Binding-site contacts:
Ligand atom CAC contacts residue HIS276 of chain 1.F at 3.6 Å.
Ligand atom OAW contacts residue NDP1 of chain 1.R at 3.8 Å.
Ligand atom CAV contacts residue LEU46 of chain 1.E at 3.8 Å (hydrophobic).
Ligand atom OAZ contacts residue VAL178 of chain 1.F at 3.3 Å (h-bond).
Ligand atom OAW contacts residue GLY124 of chain 1.F at 3.7 Å.
Ligand atom OAW contacts residue MET125 of chain 1.F at 3.2 Å (h-bond).
Ligand atom CAH contacts residue HIS276 of chain 1.F at 3.6 Å.
Ligand atom OAU contacts residue MET177 of chain 1.F at 3.5 Å.
Ligand atom CAK contacts residue NDP1 of chain 1.R at 2.9 Å.
Ligand atom OAI contacts residue HIS276 of chain 1.F at 3.8 Å.
Ligand atom OAY contacts residue GLY124 of chain 1.F at 3.4 Å.
Ligand atom CAB contacts residue HIS276 of chain 1.F at 3.8 Å.
Ligand atom CAR contacts residue LEU46 of chain 1.E at 3.8 Å (hydrophobic).
Ligand atom CAG contacts residue PHE170 of chain 1.F at 3.4 Å (hydrophobic).
Ligand atom CAX contacts residue ILE280 of chain 1.F at 3.4 Å (hydrophobic).
Ligand atom CAL contacts residue NDP1 of chain 1.R at 3.4 Å.
Ligand atom CAL contacts residue TYR169 of chain 1.F at 3.4 Å (hydrophobic).
Ligand atom OAZ contacts residue LEU46 of chain 1.E at 3.5 Å.
Ligand atom CAA contacts residue NDP1 of chain 1.R at 3.8 Å.
Ligand atom CAD contacts residue HIS276 of chain 1.F at 3.7 Å.
Ligand atom OAI contacts residue PHE170 of chain 1.F at 3.7 Å.
Ligand atom OAM contacts residue PHE94 of chain 1.F at 3.6 Å.
Ligand atom OAZ contacts residue MET177 of chain 1.F at 3.3 Å.
Ligand atom CAV contacts residue TYR169 of chain 1.F at 3.6 Å (hydrophobic).
Ligand atom CAD contacts residue NDP1 of chain 1.R at 3.8 Å.
Ligand atom OAU contacts residue VAL178 of chain 1.F at 3.2 Å (h-bond).
Ligand atom OAM contacts residue TYR169 of chain 1.F at 3.5 Å.
Ligand atom CAV contacts residue THR179 of chain 1.F at 3.7 Å.
Ligand atom OAU contacts residue LEU46 of chain 1.E at 3.6 Å.
Ligand atom CAE contacts residue NDP1 of chain 1.R at 3.8 Å.
Ligand atom CAT contacts residue PHE94 of chain 1.F at 3.8 Å (hydrophobic).
Ligand atom OAY contacts residue MET125 of chain 1.F at 3.2 Å (h-bond).
Ligand atom CAF contacts residue MET125 of chain 1.F at 3.3 Å (hydrophobic).
Ligand atom CAB contacts residue NDP1 of chain 1.R at 3.6 Å.
Ligand atom CAA contacts residue MET125 of chain 1.F at 3.6 Å (hydrophobic).
Ligand atom CAX contacts residue MET125 of chain 1.F at 3.7 Å (hydrophobic).
Ligand atom CAV contacts residue GLN176 of chain 1.F at 3.7 Å.
Ligand atom CAP contacts residue PHE277 of chain 1.F at 3.6 Å (hydrophobic).
Ligand atom CAV contacts residue ASN173 of chain 1.F at 3.4 Å.
Ligand atom CAR contacts residue MET177 of chain 1.F at 3.7 Å (hydrophobic).

Sequence of chain 1.E:
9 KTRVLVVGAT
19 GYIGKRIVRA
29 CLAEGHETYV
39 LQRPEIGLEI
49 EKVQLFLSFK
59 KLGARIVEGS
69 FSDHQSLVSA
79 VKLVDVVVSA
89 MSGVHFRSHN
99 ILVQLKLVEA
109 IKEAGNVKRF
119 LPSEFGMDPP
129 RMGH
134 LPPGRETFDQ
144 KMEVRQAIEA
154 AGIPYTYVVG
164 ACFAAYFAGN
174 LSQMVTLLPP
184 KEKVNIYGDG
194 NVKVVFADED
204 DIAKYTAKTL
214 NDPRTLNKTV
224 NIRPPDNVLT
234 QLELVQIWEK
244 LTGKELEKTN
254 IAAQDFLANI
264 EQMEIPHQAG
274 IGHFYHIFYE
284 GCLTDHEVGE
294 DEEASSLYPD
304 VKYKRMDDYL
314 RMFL

Sequence of chain 1.F:
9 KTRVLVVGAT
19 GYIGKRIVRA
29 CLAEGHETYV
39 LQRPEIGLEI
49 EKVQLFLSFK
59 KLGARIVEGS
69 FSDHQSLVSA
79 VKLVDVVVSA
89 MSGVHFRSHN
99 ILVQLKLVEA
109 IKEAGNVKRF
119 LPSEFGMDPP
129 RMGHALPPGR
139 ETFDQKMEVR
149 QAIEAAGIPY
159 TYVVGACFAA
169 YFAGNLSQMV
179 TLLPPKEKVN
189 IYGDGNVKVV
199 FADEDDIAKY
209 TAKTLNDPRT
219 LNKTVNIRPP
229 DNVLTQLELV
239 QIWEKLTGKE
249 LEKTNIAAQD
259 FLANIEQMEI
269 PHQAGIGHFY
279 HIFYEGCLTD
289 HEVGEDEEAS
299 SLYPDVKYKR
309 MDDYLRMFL

The small molecule below binds the protein below.
Small molecule (SMILES): COc1cc([C@@H]2OC[C@@H]3[C@H]2CO[C@H]3c2ccc(O)c(OC)c2)ccc1O